Binding-site contacts:
Ligand atom C7 contacts residue ASN70 of chain 1.C at 3.8 Å.
Ligand atom C5 contacts residue ASN70 of chain 1.C at 3.8 Å.
Ligand atom C3 contacts residue ASN70 of chain 1.C at 3.8 Å.
Ligand atom O7 contacts residue ASN70 of chain 1.C at 4.3 Å.
Ligand atom C2 contacts residue ASN70 of chain 1.C at 2.5 Å.
Ligand atom O5 contacts residue ASN70 of chain 1.C at 2.4 Å (h-bond).
Ligand atom C1 contacts residue ASN70 of chain 1.C at 1.6 Å.
Ligand atom C8 contacts residue ASN70 of chain 1.C at 3.9 Å.
Ligand atom N2 contacts residue ASN70 of chain 1.C at 3.1 Å (h-bond).
Ligand atom C4 contacts residue ASN70 of chain 1.C at 4.1 Å.

Sequence of chain 1.C:
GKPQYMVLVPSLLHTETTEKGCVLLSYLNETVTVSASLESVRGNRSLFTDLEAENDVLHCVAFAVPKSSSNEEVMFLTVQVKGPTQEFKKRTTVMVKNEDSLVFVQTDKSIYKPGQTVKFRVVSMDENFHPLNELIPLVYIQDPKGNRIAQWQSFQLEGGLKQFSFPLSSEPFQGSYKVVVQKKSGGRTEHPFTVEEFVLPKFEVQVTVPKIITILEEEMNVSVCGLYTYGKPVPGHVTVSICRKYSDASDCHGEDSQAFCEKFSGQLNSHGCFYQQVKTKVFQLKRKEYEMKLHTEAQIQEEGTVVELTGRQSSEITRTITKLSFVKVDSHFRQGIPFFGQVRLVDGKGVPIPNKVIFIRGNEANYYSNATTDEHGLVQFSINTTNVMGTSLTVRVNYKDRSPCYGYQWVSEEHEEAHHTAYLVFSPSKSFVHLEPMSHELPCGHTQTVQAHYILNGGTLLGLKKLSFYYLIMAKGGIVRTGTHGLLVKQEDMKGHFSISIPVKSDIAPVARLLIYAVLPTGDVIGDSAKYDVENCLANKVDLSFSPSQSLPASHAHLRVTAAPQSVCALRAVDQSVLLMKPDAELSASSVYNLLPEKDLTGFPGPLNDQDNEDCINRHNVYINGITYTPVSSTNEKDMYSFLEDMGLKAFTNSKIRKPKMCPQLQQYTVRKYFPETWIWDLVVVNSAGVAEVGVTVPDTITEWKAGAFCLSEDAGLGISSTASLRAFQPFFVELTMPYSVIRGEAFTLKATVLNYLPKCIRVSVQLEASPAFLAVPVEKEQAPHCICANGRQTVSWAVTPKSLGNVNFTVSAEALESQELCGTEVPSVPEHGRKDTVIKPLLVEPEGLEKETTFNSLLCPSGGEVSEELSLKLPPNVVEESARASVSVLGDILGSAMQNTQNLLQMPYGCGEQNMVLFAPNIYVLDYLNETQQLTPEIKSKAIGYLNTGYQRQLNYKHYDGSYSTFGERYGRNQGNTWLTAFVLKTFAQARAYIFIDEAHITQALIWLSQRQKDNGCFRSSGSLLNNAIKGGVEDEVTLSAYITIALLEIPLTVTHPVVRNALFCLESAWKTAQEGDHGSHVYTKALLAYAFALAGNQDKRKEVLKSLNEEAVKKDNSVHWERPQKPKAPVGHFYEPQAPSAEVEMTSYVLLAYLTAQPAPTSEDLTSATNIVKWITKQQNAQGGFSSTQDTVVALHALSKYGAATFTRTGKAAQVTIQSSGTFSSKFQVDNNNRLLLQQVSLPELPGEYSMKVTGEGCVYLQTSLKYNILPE

This protein binds this small molecule.
Small molecule (SMILES): CC(=O)N[C@@H]1[C@@H](O)[C@H](O)[C@@H](CO)O[C@H]1O